A protein and the small-molecule ligand that binds it are described below.
Small molecule (SMILES): CC(=O)N[C@H]1[C@H](O[C@H]2[C@H](O)[C@@H](NC(C)=O)CO[C@@H]2CO)O[C@H](CO)[C@@H](O)[C@@H]1O

Sequence of chain 1.B:
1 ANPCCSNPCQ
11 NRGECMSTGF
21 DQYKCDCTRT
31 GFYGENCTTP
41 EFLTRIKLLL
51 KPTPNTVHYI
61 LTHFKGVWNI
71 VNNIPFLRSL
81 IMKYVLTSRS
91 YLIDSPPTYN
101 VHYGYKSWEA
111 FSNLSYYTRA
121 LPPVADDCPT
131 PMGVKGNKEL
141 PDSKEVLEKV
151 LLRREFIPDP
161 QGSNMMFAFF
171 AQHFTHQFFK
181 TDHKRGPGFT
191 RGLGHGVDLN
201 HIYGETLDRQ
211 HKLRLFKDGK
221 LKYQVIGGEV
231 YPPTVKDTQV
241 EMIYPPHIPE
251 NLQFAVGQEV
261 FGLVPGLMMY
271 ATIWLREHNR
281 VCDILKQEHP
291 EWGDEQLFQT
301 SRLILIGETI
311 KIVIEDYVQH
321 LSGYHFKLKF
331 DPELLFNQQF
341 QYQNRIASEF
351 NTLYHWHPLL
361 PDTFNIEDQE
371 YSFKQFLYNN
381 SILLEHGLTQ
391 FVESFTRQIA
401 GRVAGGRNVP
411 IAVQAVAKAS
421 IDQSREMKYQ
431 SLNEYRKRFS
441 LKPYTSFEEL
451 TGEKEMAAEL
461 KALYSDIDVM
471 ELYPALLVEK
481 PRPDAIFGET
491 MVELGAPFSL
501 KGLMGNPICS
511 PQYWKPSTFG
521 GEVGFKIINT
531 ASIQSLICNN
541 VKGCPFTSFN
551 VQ

Binding-site contacts:
Ligand atom O4 contacts residue ARG185 of chain 1.A at 3.0 Å (salt-bridge).
Ligand atom O7 contacts residue LEU207 of chain 1.B at 4.1 Å.
Ligand atom C1 contacts residue GLU109 of chain 1.A at 3.7 Å.
Ligand atom O5 contacts residue GLU109 of chain 1.A at 3.5 Å (salt-bridge).
Ligand atom C2 contacts residue ASN113 of chain 1.A at 2.4 Å.
Ligand atom C5 contacts residue ASN113 of chain 1.A at 3.6 Å.
Ligand atom O3 contacts residue ARG185 of chain 1.A at 4.3 Å.
Ligand atom O5 contacts residue LEU207 of chain 1.B at 4.4 Å.
Ligand atom C6 contacts residue TYR116 of chain 1.A at 3.3 Å (hydrophobic).
Ligand atom O5 contacts residue PHE189 of chain 1.A at 4.3 Å.
Ligand atom C6 contacts residue PHE189 of chain 1.A at 3.8 Å (hydrophobic).
Ligand atom C1 contacts residue SER115 of chain 1.A at 4.5 Å.
Ligand atom C4 contacts residue LEU207 of chain 1.B at 4.4 Å (hydrophobic).
Ligand atom C5 contacts residue ARG185 of chain 1.A at 4.0 Å.
Ligand atom C8 contacts residue ARG185 of chain 1.A at 4.0 Å.
Ligand atom O6 contacts residue TYR116 of chain 1.A at 3.7 Å.
Ligand atom C2 contacts residue GLU109 of chain 1.A at 4.2 Å.
Ligand atom O5 contacts residue TYR116 of chain 1.A at 3.5 Å.
Ligand atom C5 contacts residue PHE189 of chain 1.A at 3.9 Å (hydrophobic).
Ligand atom O6 contacts residue LEU207 of chain 1.B at 3.9 Å.
Ligand atom N2 contacts residue ARG185 of chain 1.A at 4.4 Å.
Ligand atom O3 contacts residue LEU207 of chain 1.B at 4.5 Å.
Ligand atom C3 contacts residue ARG185 of chain 1.A at 3.6 Å.
Ligand atom C7 contacts residue ARG185 of chain 1.A at 3.8 Å.
Ligand atom C1 contacts residue ARG185 of chain 1.A at 4.3 Å.
Ligand atom O7 contacts residue ASN113 of chain 1.A at 3.7 Å.
Ligand atom C3 contacts residue ASN113 of chain 1.A at 3.8 Å.
Ligand atom O7 contacts residue ARG185 of chain 1.A at 2.8 Å (salt-bridge).
Ligand atom C2 contacts residue ARG185 of chain 1.A at 4.1 Å.
Ligand atom C4 contacts residue ARG185 of chain 1.A at 3.7 Å.
Ligand atom C8 contacts residue PHE189 of chain 1.A at 4.1 Å (hydrophobic).
Ligand atom C1 contacts residue ASN113 of chain 1.A at 1.5 Å.
Ligand atom C1 contacts residue TYR116 of chain 1.A at 3.9 Å (hydrophobic).
Ligand atom O5 contacts residue ASN113 of chain 1.A at 2.3 Å (h-bond).
Ligand atom O6 contacts residue ASP208 of chain 1.B at 3.4 Å (salt-bridge).
Ligand atom N2 contacts residue ASN113 of chain 1.A at 2.9 Å (h-bond).
Ligand atom C7 contacts residue ASN113 of chain 1.A at 3.5 Å.
Ligand atom C5 contacts residue TYR116 of chain 1.A at 4.1 Å (hydrophobic).
Ligand atom C4 contacts residue ASN113 of chain 1.A at 4.2 Å.
Ligand atom C8 contacts residue ASN113 of chain 1.A at 4.2 Å.

Sequence of chain 1.A:
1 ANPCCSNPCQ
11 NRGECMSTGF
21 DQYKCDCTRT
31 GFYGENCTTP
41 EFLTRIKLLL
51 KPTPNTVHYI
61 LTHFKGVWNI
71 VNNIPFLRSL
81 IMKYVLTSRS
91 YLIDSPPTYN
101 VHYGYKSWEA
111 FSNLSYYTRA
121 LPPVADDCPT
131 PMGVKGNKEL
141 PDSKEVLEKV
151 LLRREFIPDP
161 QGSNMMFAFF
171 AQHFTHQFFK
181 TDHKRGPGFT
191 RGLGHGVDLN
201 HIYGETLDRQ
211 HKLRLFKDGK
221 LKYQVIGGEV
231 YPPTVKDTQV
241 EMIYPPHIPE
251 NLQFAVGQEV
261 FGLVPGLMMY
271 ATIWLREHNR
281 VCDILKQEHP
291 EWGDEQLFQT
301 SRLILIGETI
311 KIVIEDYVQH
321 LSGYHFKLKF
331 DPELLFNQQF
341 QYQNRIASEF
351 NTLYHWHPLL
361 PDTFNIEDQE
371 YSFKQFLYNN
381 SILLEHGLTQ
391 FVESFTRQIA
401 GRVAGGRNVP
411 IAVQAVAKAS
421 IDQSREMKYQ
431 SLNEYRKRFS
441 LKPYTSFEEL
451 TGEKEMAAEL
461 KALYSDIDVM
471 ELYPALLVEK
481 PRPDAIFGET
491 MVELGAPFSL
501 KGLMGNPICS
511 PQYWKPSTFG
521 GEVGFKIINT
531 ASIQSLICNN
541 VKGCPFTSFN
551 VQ